The protein below binds the small molecule below.
Small molecule (SMILES): CC(=O)N[C@@H]1[C@@H](O)[C@H](O)[C@@H](CO)O[C@H]1O

Binding-site contacts:
Ligand atom C7 contacts residue LYS122 of chain 1.J at 3.7 Å.
Ligand atom O7 contacts residue GLU123 of chain 1.J at 3.5 Å (salt-bridge).
Ligand atom C3 contacts residue ASN126 of chain 1.J at 3.8 Å.
Ligand atom O7 contacts residue ASN126 of chain 1.J at 2.6 Å (h-bond).
Ligand atom O5 contacts residue ASN126 of chain 1.J at 2.4 Å (h-bond).
Ligand atom C8 contacts residue LYS122 of chain 1.J at 2.5 Å.
Ligand atom N2 contacts residue ASN126 of chain 1.J at 3.0 Å (h-bond).
Ligand atom C8 contacts residue ASN126 of chain 1.J at 4.3 Å.
Ligand atom C2 contacts residue ASN126 of chain 1.J at 2.5 Å.
Ligand atom C4 contacts residue ASN126 of chain 1.J at 4.2 Å.
Ligand atom N2 contacts residue LYS122 of chain 1.J at 4.4 Å.
Ligand atom O7 contacts residue SER125 of chain 1.J at 4.5 Å.
Ligand atom C8 contacts residue GLU123 of chain 1.J at 3.0 Å.
Ligand atom C1 contacts residue ASN126 of chain 1.J at 1.4 Å.
Ligand atom C5 contacts residue ASN126 of chain 1.J at 3.7 Å.
Ligand atom C7 contacts residue ASN126 of chain 1.J at 3.0 Å.
Ligand atom C7 contacts residue SER125 of chain 1.J at 4.1 Å.
Ligand atom O7 contacts residue LYS122 of chain 1.J at 4.5 Å.
Ligand atom C8 contacts residue SER125 of chain 1.J at 3.9 Å.
Ligand atom C7 contacts residue GLU123 of chain 1.J at 3.7 Å.

Sequence of chain 1.J:
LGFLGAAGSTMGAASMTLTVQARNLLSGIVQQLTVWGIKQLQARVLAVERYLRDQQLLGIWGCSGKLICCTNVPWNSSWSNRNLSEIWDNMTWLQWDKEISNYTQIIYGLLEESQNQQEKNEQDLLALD